Binding-site contacts:
Ligand atom C4 contacts residue ASN100 of chain 1.Q at 4.2 Å.
Ligand atom C2 contacts residue ASN100 of chain 1.Q at 2.5 Å.
Ligand atom N2 contacts residue ASN100 of chain 1.Q at 2.9 Å (h-bond).
Ligand atom C5 contacts residue ASN100 of chain 1.Q at 3.7 Å.
Ligand atom C3 contacts residue ASN100 of chain 1.Q at 3.8 Å.
Ligand atom O6 contacts residue SER102 of chain 1.Q at 4.4 Å.
Ligand atom C8 contacts residue ASN100 of chain 1.Q at 3.9 Å.
Ligand atom C1 contacts residue SER102 of chain 1.Q at 3.8 Å.
Ligand atom O5 contacts residue ASN100 of chain 1.Q at 2.4 Å (h-bond).
Ligand atom C1 contacts residue ASN100 of chain 1.Q at 1.4 Å.
Ligand atom O5 contacts residue SER102 of chain 1.Q at 4.2 Å.
Ligand atom C7 contacts residue ASN100 of chain 1.Q at 3.5 Å.
Ligand atom O7 contacts residue ASN100 of chain 1.Q at 3.7 Å.

A protein and the small-molecule ligand that binds it are described below.
Small molecule (SMILES): CC(=O)N[C@@H]1[C@@H](O)[C@H](O)[C@@H](CO)O[C@H]1O

Sequence of chain 1.Q:
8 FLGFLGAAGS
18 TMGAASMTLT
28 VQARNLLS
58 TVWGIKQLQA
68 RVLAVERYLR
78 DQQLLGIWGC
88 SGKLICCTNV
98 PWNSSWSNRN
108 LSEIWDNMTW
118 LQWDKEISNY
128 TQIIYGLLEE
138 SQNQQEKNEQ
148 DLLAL